The protein below binds the small molecule below.
Small molecule (SMILES): CC(=O)N[C@H]1[C@H](O[C@H]2[C@H](O)[C@@H](NC(C)=O)CO[C@@H]2CO)O[C@H](CO)[C@@H](O)[C@@H]1O

Sequence of chain 1.B:
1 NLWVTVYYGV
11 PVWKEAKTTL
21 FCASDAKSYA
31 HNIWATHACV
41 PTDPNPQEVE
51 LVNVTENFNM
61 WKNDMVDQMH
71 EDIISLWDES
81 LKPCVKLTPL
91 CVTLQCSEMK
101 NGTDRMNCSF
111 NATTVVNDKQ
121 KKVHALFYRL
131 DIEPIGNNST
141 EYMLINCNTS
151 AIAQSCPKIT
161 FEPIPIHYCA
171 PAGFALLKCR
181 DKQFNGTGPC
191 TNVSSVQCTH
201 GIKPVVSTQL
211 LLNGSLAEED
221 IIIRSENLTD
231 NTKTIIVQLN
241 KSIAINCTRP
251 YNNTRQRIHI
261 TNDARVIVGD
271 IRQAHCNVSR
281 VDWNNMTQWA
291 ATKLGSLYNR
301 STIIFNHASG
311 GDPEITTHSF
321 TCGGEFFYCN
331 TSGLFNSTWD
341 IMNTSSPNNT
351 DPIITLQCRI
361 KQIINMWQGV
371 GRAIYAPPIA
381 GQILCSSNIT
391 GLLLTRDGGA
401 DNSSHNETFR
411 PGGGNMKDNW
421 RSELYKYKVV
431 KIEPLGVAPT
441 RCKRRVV

Sequence of chain 1.A:
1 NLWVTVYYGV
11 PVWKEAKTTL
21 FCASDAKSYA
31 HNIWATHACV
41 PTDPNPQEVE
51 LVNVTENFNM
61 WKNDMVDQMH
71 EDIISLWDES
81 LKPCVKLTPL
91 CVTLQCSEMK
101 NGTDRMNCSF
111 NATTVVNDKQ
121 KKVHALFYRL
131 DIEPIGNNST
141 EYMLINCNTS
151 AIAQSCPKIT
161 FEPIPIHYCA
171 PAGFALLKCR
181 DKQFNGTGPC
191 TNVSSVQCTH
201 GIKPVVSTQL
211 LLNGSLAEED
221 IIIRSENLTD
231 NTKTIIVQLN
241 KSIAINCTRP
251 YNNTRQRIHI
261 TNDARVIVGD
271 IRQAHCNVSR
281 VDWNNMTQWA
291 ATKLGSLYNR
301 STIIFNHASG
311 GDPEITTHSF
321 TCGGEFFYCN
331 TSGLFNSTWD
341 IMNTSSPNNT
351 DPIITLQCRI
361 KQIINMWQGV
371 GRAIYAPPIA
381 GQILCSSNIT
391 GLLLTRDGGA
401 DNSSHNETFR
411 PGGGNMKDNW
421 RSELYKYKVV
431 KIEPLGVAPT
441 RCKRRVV

Binding-site contacts:
Ligand atom O7 contacts residue ARG257 of chain 1.A at 4.3 Å.
Ligand atom C3 contacts residue ASN148 of chain 1.B at 3.9 Å.
Ligand atom C8 contacts residue VAL115 of chain 1.A at 3.8 Å (hydrophobic).
Ligand atom N2 contacts residue ASN148 of chain 1.B at 3.1 Å (h-bond).
Ligand atom O7 contacts residue ILE135 of chain 1.B at 3.5 Å.
Ligand atom C1 contacts residue ASN148 of chain 1.B at 1.4 Å.
Ligand atom N2 contacts residue GLU133 of chain 1.B at 3.3 Å (salt-bridge).
Ligand atom O7 contacts residue GLU133 of chain 1.B at 4.2 Å.
Ligand atom C7 contacts residue MET143 of chain 1.B at 3.9 Å (hydrophobic).
Ligand atom C5 contacts residue ASN148 of chain 1.B at 3.6 Å.
Ligand atom C7 contacts residue ASN148 of chain 1.B at 3.9 Å.
Ligand atom O7 contacts residue PRO134 of chain 1.B at 4.1 Å.
Ligand atom C2 contacts residue ASN148 of chain 1.B at 2.5 Å.
Ligand atom N2 contacts residue MET143 of chain 1.B at 4.3 Å.
Ligand atom C4 contacts residue ASN148 of chain 1.B at 4.2 Å.
Ligand atom C7 contacts residue GLU133 of chain 1.B at 4.2 Å.
Ligand atom C6 contacts residue ASP73 of chain 1.H at 3.7 Å.
Ligand atom C2 contacts residue GLU133 of chain 1.B at 3.9 Å.
Ligand atom C8 contacts residue ASN148 of chain 1.B at 4.3 Å.
Ligand atom O6 contacts residue ASP73 of chain 1.H at 2.9 Å (salt-bridge).
Ligand atom O5 contacts residue ASN148 of chain 1.B at 2.3 Å (h-bond).
Ligand atom O7 contacts residue MET143 of chain 1.B at 3.5 Å.

Sequence of chain 1.H:
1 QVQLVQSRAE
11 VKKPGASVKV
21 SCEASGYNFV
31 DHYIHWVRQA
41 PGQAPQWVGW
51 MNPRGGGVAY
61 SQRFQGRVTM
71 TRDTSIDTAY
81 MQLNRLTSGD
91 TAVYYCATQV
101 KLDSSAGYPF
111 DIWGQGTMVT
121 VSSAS